Binding-site contacts:
Ligand atom C04 contacts residue ASN53 of chain 6.A at 3.4 Å.
Ligand atom N17 contacts residue LYS70 of chain 6.A at 3.6 Å.
Ligand atom N06 contacts residue ASN57 of chain 6.A at 2.9 Å (h-bond).
Ligand atom C19 contacts residue ASN57 of chain 6.A at 3.6 Å.
Ligand atom C12 contacts residue ASN53 of chain 6.A at 3.2 Å.
Ligand atom F27 contacts residue MET66 of chain 6.A at 3.1 Å.
Ligand atom C28 contacts residue ASN57 of chain 6.A at 3.4 Å.
Ligand atom C44 contacts residue ASN57 of chain 6.A at 3.5 Å.
Ligand atom C16 contacts residue LYS70 of chain 6.A at 3.5 Å.
Ligand atom F42 contacts residue LYS70 of chain 6.A at 3.0 Å.
Ligand atom F64 contacts residue ARG173 of chain 1.A at 3.4 Å.
Ligand atom CL47 contacts residue ASP74 of chain 6.A at 3.3 Å.
Ligand atom C21 contacts residue LEU56 of chain 6.A at 3.6 Å (hydrophobic).
Ligand atom F64 contacts residue LEU172 of chain 1.A at 3.3 Å.
Ligand atom O29 contacts residue LYS70 of chain 6.A at 3.3 Å (salt-bridge).
Ligand atom O57 contacts residue PRO38 of chain 1.A at 3.3 Å.
Ligand atom N43 contacts residue ASN57 of chain 6.A at 2.7 Å (h-bond).
Ligand atom O57 contacts residue ASN57 of chain 6.A at 2.8 Å (h-bond).
Ligand atom C02 contacts residue ASN57 of chain 6.A at 3.6 Å.
Ligand atom C30 contacts residue ASN57 of chain 6.A at 3.5 Å.
Ligand atom O51 contacts residue LYS70 of chain 6.A at 3.6 Å (salt-bridge).
Ligand atom C39 contacts residue GLN63 of chain 6.A at 3.0 Å.
Ligand atom C24 contacts residue LYS70 of chain 6.A at 3.5 Å.
Ligand atom C23 contacts residue MET66 of chain 6.A at 3.5 Å (hydrophobic).
Ligand atom F26 contacts residue LEU69 of chain 6.A at 3.5 Å.
Ligand atom F41 contacts residue GLN63 of chain 6.A at 3.1 Å.
Ligand atom C21 contacts residue ASN57 of chain 6.A at 3.1 Å.
Ligand atom C37 contacts residue GLN63 of chain 6.A at 3.4 Å.
Ligand atom C11 contacts residue TYR130 of chain 6.A at 3.2 Å (hydrophobic).
Ligand atom C12 contacts residue ALA105 of chain 6.A at 3.5 Å (hydrophobic).
Ligand atom O59 contacts residue PRO38 of chain 1.A at 3.5 Å.
Ligand atom F26 contacts residue LYS70 of chain 6.A at 3.3 Å.
Ligand atom F26 contacts residue ILE73 of chain 6.A at 3.2 Å.
Ligand atom O59 contacts residue THR54 of chain 6.A at 3.5 Å (h-bond).
Ligand atom C19 contacts residue ASN53 of chain 6.A at 3.5 Å.
Ligand atom F27 contacts residue LEU56 of chain 6.A at 3.2 Å.
Ligand atom C49 contacts residue ASP74 of chain 6.A at 3.2 Å.
Ligand atom C07 contacts residue THR107 of chain 6.A at 3.5 Å.
Ligand atom C12 contacts residue TYR130 of chain 6.A at 3.3 Å (hydrophobic).
Ligand atom C58 contacts residue THR54 of chain 6.A at 3.3 Å.

Sequence of chain 1.A:
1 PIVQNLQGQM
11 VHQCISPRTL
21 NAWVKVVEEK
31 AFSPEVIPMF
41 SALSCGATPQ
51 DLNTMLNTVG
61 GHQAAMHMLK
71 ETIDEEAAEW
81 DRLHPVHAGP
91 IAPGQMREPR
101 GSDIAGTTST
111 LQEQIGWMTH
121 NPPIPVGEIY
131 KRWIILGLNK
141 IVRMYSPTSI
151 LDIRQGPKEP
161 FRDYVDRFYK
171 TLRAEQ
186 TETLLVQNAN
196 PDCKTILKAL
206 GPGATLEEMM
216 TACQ

The protein below binds the small molecule below.
Small molecule (SMILES): CC(C)(C#Cc1ccc(-c2ccc(Cl)c3c(NS(C)(=O)=O)nn(CC(F)(F)F)c23)c([C@H](Cc2cc(F)cc(F)c2)NC(=O)Cn2nc(C(F)(F)F)c3c2C(F)(F)[C@@H]2C[C@H]32)n1)S(C)(=O)=O

Sequence of chain 6.A:
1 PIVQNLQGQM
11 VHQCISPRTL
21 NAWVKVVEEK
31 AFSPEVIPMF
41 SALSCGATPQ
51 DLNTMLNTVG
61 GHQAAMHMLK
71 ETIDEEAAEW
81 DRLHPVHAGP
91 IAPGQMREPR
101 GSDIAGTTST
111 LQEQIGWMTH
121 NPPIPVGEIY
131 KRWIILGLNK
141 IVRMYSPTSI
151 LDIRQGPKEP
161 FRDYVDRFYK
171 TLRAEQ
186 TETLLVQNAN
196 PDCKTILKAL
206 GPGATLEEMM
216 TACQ